Binding-site contacts:
Ligand atom O2 contacts residue TRP19 of chain 2.D at 3.2 Å.
Ligand atom O3 contacts residue PHE108 of chain 2.D at 3.6 Å.
Ligand atom O5 contacts residue TRP78 of chain 2.D at 3.7 Å.
Ligand atom C2 contacts residue NAP1 of chain 2.K at 3.5 Å.
Ligand atom C5 contacts residue TRP19 of chain 2.D at 4.4 Å (hydrophobic).
Ligand atom C5 contacts residue ASP46 of chain 2.D at 3.3 Å.
Ligand atom O2 contacts residue ASN297 of chain 2.D at 3.2 Å (h-bond).
Ligand atom C1 contacts residue TRP19 of chain 2.D at 4.2 Å (hydrophobic).
Ligand atom O3 contacts residue TRP78 of chain 2.D at 4.2 Å.
Ligand atom O2 contacts residue NAP1 of chain 2.K at 3.7 Å.
Ligand atom O1B contacts residue TYR47 of chain 2.D at 2.6 Å (h-bond).
Ligand atom C1 contacts residue TYR47 of chain 2.D at 3.2 Å (hydrophobic).
Ligand atom O6 contacts residue ASP46 of chain 2.D at 2.8 Å (salt-bridge).
Ligand atom O5 contacts residue HIS107 of chain 2.D at 4.0 Å.
Ligand atom O1B contacts residue NAP1 of chain 2.K at 3.1 Å.
Ligand atom C4 contacts residue TYR47 of chain 2.D at 4.2 Å (hydrophobic).
Ligand atom O1A contacts residue TYR47 of chain 2.D at 3.1 Å (h-bond).
Ligand atom O1B contacts residue HIS107 of chain 2.D at 2.5 Å (h-bond).
Ligand atom C3 contacts residue TRP78 of chain 2.D at 4.5 Å (hydrophobic).
Ligand atom C1 contacts residue HIS107 of chain 2.D at 3.6 Å.
Ligand atom O6 contacts residue LYS48 of chain 2.D at 4.0 Å.
Ligand atom O5 contacts residue ASP46 of chain 2.D at 2.6 Å (salt-bridge).
Ligand atom C1 contacts residue NAP1 of chain 2.K at 3.2 Å.
Ligand atom C4 contacts residue TRP19 of chain 2.D at 3.7 Å (hydrophobic).
Ligand atom C6 contacts residue ASP46 of chain 2.D at 3.6 Å.
Ligand atom C5 contacts residue TRP78 of chain 2.D at 4.1 Å (hydrophobic).
Ligand atom C3 contacts residue HIS107 of chain 2.D at 3.9 Å.
Ligand atom O5 contacts residue TYR47 of chain 2.D at 4.0 Å.
Ligand atom C2 contacts residue ASN297 of chain 2.D at 4.2 Å.
Ligand atom C2 contacts residue HIS107 of chain 2.D at 4.0 Å.
Ligand atom O1A contacts residue TRP19 of chain 2.D at 3.1 Å.
Ligand atom C3 contacts residue PHE108 of chain 2.D at 4.1 Å (hydrophobic).
Ligand atom O4 contacts residue TRP19 of chain 2.D at 3.0 Å.
Ligand atom C6 contacts residue TRP19 of chain 2.D at 3.8 Å (hydrophobic).
Ligand atom O1A contacts residue NAP1 of chain 2.K at 3.2 Å.

The protein below binds the small molecule below.
Small molecule (SMILES): O=C(O)[C@@H](O)[C@@H](O)[C@H](O)[C@H](O)CO

Sequence of chain 2.D:
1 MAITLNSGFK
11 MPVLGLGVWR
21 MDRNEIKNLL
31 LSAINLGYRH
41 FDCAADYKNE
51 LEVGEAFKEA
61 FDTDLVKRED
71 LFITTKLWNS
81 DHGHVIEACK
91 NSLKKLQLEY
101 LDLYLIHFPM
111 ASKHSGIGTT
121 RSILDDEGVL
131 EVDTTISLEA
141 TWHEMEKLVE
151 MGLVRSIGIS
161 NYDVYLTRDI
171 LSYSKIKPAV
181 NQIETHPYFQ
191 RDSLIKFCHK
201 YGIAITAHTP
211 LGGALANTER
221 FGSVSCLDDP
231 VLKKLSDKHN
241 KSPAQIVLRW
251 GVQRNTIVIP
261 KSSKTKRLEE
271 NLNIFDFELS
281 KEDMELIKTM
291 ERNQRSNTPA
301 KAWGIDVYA